The small molecule below binds the protein below.
Small molecule (SMILES): O=C(N[C@H](CO)[C@H](O)c1ccc([N+](=O)[O-])cc1)C(Br)Br

Sequence of chain 3.E:
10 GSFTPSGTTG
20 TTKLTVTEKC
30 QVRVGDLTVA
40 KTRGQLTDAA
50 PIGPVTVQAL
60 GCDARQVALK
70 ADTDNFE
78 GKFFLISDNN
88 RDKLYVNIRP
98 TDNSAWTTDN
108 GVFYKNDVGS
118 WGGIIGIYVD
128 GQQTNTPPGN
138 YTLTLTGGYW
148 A

Binding-site contacts:
Ligand atom O2 contacts residue GLY52 of chain 3.E at 4.1 Å.
Ligand atom BR1 contacts residue THR98 of chain 3.E at 3.8 Å.
Ligand atom C8 contacts residue PRO53 of chain 3.E at 3.9 Å (hydrophobic).
Ligand atom BR1 contacts residue GLY123 of chain 3.E at 3.4 Å.
Ligand atom BR2 contacts residue CLM1 of chain 3.IA at 0.2 Å.
Ligand atom O5 contacts residue CLM1 of chain 3.IA at 0.3 Å (h-bond).
Ligand atom C1 contacts residue CLM1 of chain 3.IA at 0.3 Å.
Ligand atom BR1 contacts residue ILE121 of chain 3.E at 3.9 Å.
Ligand atom O2 contacts residue CLM1 of chain 3.IA at 0.5 Å (h-bond).
Ligand atom BR1 contacts residue CLM1 of chain 3.IA at 0.3 Å.
Ligand atom N9 contacts residue CLM1 of chain 3.IA at 0.1 Å (h-bond).
Ligand atom O9A contacts residue ILE121 of chain 3.E at 3.4 Å.
Ligand atom C8 contacts residue CLM1 of chain 3.IA at 0.2 Å.
Ligand atom C5 contacts residue CLM1 of chain 3.IA at 0.2 Å.
Ligand atom BR2 contacts residue ILE51 of chain 3.E at 4.0 Å.
Ligand atom C9 contacts residue PRO53 of chain 3.E at 4.2 Å (hydrophobic).
Ligand atom C3 contacts residue CLM1 of chain 3.IA at 0.1 Å.
Ligand atom C1 contacts residue TYR125 of chain 3.E at 3.9 Å (hydrophobic).
Ligand atom O9A contacts residue CLM1 of chain 3.IA at 0.3 Å (h-bond).
Ligand atom BR2 contacts residue PRO50 of chain 3.E at 3.7 Å.
Ligand atom O4 contacts residue CLM1 of chain 3.IA at 0.3 Å (h-bond).
Ligand atom BR2 contacts residue TYR125 of chain 3.E at 3.7 Å.
Ligand atom N2 contacts residue CLM1 of chain 3.IA at 0.3 Å (h-bond).
Ligand atom O9B contacts residue CLM1 of chain 3.IA at 0.3 Å (h-bond).
Ligand atom BR1 contacts residue TYR125 of chain 3.E at 3.8 Å.
Ligand atom N9 contacts residue ILE121 of chain 3.E at 4.2 Å.
Ligand atom BR2 contacts residue ILE124 of chain 3.E at 3.4 Å.
Ligand atom BR2 contacts residue PRO53 of chain 3.E at 4.0 Å.
Ligand atom C10 contacts residue CLM1 of chain 3.IA at 0.1 Å.
Ligand atom C9 contacts residue CLM1 of chain 3.IA at 0.1 Å.
Ligand atom C2 contacts residue CLM1 of chain 3.IA at 0.1 Å.
Ligand atom C6 contacts residue CLM1 of chain 3.IA at 0.1 Å.
Ligand atom BR2 contacts residue GLY52 of chain 3.E at 3.4 Å.
Ligand atom C11 contacts residue CLM1 of chain 3.IA at 0.1 Å.
Ligand atom O2 contacts residue PRO53 of chain 3.E at 3.3 Å.
Ligand atom C7 contacts residue CLM1 of chain 3.IA at 0.2 Å.
Ligand atom BR1 contacts residue PRO53 of chain 3.E at 3.7 Å.
Ligand atom C4 contacts residue CLM1 of chain 3.IA at 0.5 Å.
Ligand atom C2 contacts residue PRO50 of chain 3.E at 4.2 Å (hydrophobic).
Ligand atom BR2 contacts residue GLY123 of chain 3.E at 3.8 Å.